Sequence of chain 2.A:
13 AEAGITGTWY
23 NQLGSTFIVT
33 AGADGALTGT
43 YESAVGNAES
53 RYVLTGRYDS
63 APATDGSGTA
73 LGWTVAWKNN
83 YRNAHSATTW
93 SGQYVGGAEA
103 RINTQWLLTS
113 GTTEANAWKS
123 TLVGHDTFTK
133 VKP

This protein binds this small molecule.
Small molecule (SMILES): O=C1NC2NC(=O)NC2N1

Sequence of chain 3.B:
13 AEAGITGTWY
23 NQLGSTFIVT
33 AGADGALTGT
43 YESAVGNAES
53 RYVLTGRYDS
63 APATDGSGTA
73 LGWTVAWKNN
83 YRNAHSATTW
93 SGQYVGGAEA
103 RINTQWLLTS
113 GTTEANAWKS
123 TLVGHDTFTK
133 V

Binding-site contacts:
Ligand atom N2 contacts residue ASP128 of chain 3.B at 2.9 Å (salt-bridge).
Ligand atom C1' contacts residue TRP79 of chain 3.B at 4.0 Å (hydrophobic).
Ligand atom O1' contacts residue LEU110 of chain 3.B at 3.7 Å.
Ligand atom O1' contacts residue THR90 of chain 3.B at 2.6 Å (h-bond).
Ligand atom N1 contacts residue SER27 of chain 3.B at 3.9 Å.
Ligand atom N1' contacts residue TRP79 of chain 3.B at 4.0 Å.
Ligand atom N1' contacts residue SER45 of chain 3.B at 4.1 Å.
Ligand atom N1' contacts residue TRP120 of chain 2.A at 3.7 Å.
Ligand atom N1 contacts residue LEU25 of chain 3.B at 3.8 Å.
Ligand atom N2 contacts residue ASN23 of chain 3.B at 3.9 Å.
Ligand atom C2 contacts residue VAL47 of chain 3.B at 3.5 Å (hydrophobic).
Ligand atom O1 contacts residue TYR43 of chain 3.B at 2.7 Å (h-bond).
Ligand atom C1 contacts residue ASN23 of chain 3.B at 3.6 Å.
Ligand atom N1 contacts residue VAL47 of chain 3.B at 3.4 Å.
Ligand atom C1 contacts residue TYR43 of chain 3.B at 3.4 Å (hydrophobic).
Ligand atom N2 contacts residue TYR43 of chain 3.B at 3.8 Å.
Ligand atom C1 contacts residue ASP128 of chain 3.B at 3.7 Å.
Ligand atom N2' contacts residue TRP108 of chain 3.B at 3.5 Å.
Ligand atom N2 contacts residue LEU25 of chain 3.B at 3.8 Å.
Ligand atom O1 contacts residue SER45 of chain 3.B at 3.8 Å.
Ligand atom C1 contacts residue LEU25 of chain 3.B at 3.5 Å (hydrophobic).
Ligand atom O1 contacts residue SER27 of chain 3.B at 2.7 Å (h-bond).
Ligand atom C1' contacts residue TRP120 of chain 2.A at 4.2 Å (hydrophobic).
Ligand atom O1' contacts residue TRP79 of chain 3.B at 3.6 Å.
Ligand atom C1 contacts residue SER27 of chain 3.B at 3.6 Å.
Ligand atom C3 contacts residue LEU25 of chain 3.B at 4.0 Å (hydrophobic).
Ligand atom O1 contacts residue LEU25 of chain 3.B at 3.7 Å.
Ligand atom C2 contacts residue SER45 of chain 3.B at 3.7 Å.
Ligand atom N2 contacts residue TRP92 of chain 3.B at 4.0 Å.
Ligand atom O1 contacts residue ASN23 of chain 3.B at 2.8 Å (h-bond).
Ligand atom C3 contacts residue TRP120 of chain 2.A at 4.2 Å (hydrophobic).
Ligand atom N2' contacts residue THR90 of chain 3.B at 4.1 Å.
Ligand atom C1 contacts residue SER45 of chain 3.B at 3.6 Å.
Ligand atom O1 contacts residue ASP128 of chain 3.B at 3.8 Å.
Ligand atom N1 contacts residue SER45 of chain 3.B at 2.7 Å (h-bond).
Ligand atom C3 contacts residue ASP128 of chain 3.B at 3.9 Å.
Ligand atom C2 contacts residue TRP120 of chain 2.A at 3.8 Å (hydrophobic).
Ligand atom C3 contacts residue TRP108 of chain 3.B at 3.8 Å (hydrophobic).
Ligand atom C1' contacts residue THR90 of chain 3.B at 3.8 Å.
Ligand atom C2 contacts residue LEU25 of chain 3.B at 4.1 Å (hydrophobic).